Sequence of chain 1.A:
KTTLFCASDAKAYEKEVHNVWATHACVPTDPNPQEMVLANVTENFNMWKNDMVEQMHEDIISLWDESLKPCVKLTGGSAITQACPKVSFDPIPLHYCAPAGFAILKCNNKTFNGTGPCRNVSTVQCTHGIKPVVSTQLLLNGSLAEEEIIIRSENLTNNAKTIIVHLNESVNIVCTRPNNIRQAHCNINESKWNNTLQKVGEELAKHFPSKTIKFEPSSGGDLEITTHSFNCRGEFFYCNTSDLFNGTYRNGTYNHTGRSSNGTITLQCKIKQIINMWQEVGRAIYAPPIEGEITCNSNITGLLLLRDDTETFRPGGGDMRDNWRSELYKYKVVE

Binding-site contacts:
Ligand atom C5 contacts residue ASN207 of chain 1.A at 3.7 Å.
Ligand atom C5 contacts residue SER204 of chain 1.A at 3.4 Å.
Ligand atom O3 contacts residue ASN207 of chain 1.A at 4.5 Å.
Ligand atom C8 contacts residue HIS269 of chain 1.A at 3.7 Å.
Ligand atom O6 contacts residue GLU203 of chain 1.A at 2.6 Å (salt-bridge).
Ligand atom C6 contacts residue SER204 of chain 1.A at 3.4 Å.
Ligand atom O7 contacts residue TYR267 of chain 1.A at 3.1 Å (h-bond).
Ligand atom N2 contacts residue ASN207 of chain 1.A at 2.4 Å (h-bond).
Ligand atom O5 contacts residue GLU203 of chain 1.A at 3.4 Å.
Ligand atom C1 contacts residue ASN207 of chain 1.A at 1.4 Å.
Ligand atom O5 contacts residue ASN207 of chain 1.A at 2.5 Å (h-bond).
Ligand atom C7 contacts residue TYR267 of chain 1.A at 4.2 Å (hydrophobic).
Ligand atom O6 contacts residue GLY276 of chain 1.A at 3.7 Å.
Ligand atom C6 contacts residue GLY276 of chain 1.A at 4.3 Å.
Ligand atom C4 contacts residue ASN207 of chain 1.A at 4.0 Å.
Ligand atom C6 contacts residue GLU203 of chain 1.A at 3.7 Å.
Ligand atom O6 contacts residue SER273 of chain 1.A at 4.5 Å.
Ligand atom C5 contacts residue GLU203 of chain 1.A at 4.2 Å.
Ligand atom O7 contacts residue ASN207 of chain 1.A at 3.1 Å (h-bond).
Ligand atom C2 contacts residue ASN207 of chain 1.A at 2.1 Å.
Ligand atom C1 contacts residue GLU203 of chain 1.A at 3.8 Å.
Ligand atom C3 contacts residue ASN207 of chain 1.A at 3.5 Å.
Ligand atom C8 contacts residue ASN207 of chain 1.A at 3.1 Å.
Ligand atom O5 contacts residue SER204 of chain 1.A at 3.6 Å.
Ligand atom C7 contacts residue ASN207 of chain 1.A at 2.9 Å.
Ligand atom C1 contacts residue SER204 of chain 1.A at 3.9 Å.

This protein binds this small molecule.
Small molecule (SMILES): CC(=O)N[C@@H]1[C@@H](O)[C@H](O)[C@@H](CO)O[C@H]1O